The small molecule below binds the protein below.
Small molecule (SMILES): CC(=O)N[C@@H]1[C@@H](O)[C@H](O)[C@@H](CO)O[C@H]1O

Binding-site contacts:
Ligand atom O7 contacts residue GLU281 of chain 1.C at 2.9 Å (salt-bridge).
Ligand atom O7 contacts residue ASN282 of chain 1.C at 3.5 Å (h-bond).
Ligand atom C8 contacts residue LYS558 of chain 1.B at 3.4 Å.
Ligand atom C2 contacts residue GLU281 of chain 1.C at 3.6 Å.
Ligand atom O5 contacts residue ASN280 of chain 1.C at 4.2 Å.
Ligand atom C1 contacts residue ASN282 of chain 1.C at 1.4 Å.
Ligand atom N2 contacts residue ASN282 of chain 1.C at 3.0 Å (h-bond).
Ligand atom C2 contacts residue ASN282 of chain 1.C at 2.6 Å.
Ligand atom C4 contacts residue ASN282 of chain 1.C at 4.3 Å.
Ligand atom N2 contacts residue GLU281 of chain 1.C at 4.0 Å.
Ligand atom O3 contacts residue GLU281 of chain 1.C at 4.4 Å.
Ligand atom C1 contacts residue GLU281 of chain 1.C at 4.4 Å.
Ligand atom C7 contacts residue GLU281 of chain 1.C at 3.7 Å.
Ligand atom C3 contacts residue ASN282 of chain 1.C at 3.9 Å.
Ligand atom C8 contacts residue ASN282 of chain 1.C at 4.3 Å.
Ligand atom C7 contacts residue ASN282 of chain 1.C at 3.4 Å.
Ligand atom C5 contacts residue ASN282 of chain 1.C at 3.7 Å.
Ligand atom O5 contacts residue ASN282 of chain 1.C at 2.4 Å (h-bond).

Sequence of chain 1.B:
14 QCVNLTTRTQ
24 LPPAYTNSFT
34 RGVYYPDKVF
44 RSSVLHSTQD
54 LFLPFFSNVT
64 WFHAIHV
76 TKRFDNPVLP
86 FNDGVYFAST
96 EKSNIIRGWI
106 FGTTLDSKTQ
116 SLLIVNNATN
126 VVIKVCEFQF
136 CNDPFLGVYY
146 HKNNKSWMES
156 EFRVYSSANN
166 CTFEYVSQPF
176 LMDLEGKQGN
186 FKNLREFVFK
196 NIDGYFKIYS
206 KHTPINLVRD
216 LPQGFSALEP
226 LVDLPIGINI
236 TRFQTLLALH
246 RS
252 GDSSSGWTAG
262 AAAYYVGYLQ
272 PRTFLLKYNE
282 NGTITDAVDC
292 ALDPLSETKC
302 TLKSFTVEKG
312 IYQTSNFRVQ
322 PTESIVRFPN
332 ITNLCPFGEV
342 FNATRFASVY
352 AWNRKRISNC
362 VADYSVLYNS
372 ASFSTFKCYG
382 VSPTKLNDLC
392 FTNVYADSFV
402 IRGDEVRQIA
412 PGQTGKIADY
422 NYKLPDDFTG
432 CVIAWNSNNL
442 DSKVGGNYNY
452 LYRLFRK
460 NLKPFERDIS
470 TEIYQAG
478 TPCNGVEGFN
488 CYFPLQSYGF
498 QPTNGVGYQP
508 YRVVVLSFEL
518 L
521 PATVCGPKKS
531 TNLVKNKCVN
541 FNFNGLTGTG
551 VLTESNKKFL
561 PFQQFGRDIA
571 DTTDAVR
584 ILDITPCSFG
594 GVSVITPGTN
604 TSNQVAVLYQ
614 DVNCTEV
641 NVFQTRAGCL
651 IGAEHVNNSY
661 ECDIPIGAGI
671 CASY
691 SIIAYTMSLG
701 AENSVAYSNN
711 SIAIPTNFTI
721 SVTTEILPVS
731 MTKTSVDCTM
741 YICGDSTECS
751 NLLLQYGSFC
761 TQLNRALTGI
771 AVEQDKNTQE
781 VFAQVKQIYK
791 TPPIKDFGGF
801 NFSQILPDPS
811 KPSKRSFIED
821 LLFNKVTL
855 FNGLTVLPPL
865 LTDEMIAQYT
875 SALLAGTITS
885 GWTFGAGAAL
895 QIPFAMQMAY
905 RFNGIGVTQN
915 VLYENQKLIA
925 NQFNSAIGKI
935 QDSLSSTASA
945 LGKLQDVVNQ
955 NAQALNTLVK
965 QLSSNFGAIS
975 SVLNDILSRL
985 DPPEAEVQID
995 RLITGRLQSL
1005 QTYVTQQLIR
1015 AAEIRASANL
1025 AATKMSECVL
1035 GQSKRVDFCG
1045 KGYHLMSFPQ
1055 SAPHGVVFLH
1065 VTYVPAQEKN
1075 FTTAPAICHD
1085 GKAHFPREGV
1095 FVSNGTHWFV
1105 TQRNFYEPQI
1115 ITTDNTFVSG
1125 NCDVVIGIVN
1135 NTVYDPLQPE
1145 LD

Sequence of chain 1.C:
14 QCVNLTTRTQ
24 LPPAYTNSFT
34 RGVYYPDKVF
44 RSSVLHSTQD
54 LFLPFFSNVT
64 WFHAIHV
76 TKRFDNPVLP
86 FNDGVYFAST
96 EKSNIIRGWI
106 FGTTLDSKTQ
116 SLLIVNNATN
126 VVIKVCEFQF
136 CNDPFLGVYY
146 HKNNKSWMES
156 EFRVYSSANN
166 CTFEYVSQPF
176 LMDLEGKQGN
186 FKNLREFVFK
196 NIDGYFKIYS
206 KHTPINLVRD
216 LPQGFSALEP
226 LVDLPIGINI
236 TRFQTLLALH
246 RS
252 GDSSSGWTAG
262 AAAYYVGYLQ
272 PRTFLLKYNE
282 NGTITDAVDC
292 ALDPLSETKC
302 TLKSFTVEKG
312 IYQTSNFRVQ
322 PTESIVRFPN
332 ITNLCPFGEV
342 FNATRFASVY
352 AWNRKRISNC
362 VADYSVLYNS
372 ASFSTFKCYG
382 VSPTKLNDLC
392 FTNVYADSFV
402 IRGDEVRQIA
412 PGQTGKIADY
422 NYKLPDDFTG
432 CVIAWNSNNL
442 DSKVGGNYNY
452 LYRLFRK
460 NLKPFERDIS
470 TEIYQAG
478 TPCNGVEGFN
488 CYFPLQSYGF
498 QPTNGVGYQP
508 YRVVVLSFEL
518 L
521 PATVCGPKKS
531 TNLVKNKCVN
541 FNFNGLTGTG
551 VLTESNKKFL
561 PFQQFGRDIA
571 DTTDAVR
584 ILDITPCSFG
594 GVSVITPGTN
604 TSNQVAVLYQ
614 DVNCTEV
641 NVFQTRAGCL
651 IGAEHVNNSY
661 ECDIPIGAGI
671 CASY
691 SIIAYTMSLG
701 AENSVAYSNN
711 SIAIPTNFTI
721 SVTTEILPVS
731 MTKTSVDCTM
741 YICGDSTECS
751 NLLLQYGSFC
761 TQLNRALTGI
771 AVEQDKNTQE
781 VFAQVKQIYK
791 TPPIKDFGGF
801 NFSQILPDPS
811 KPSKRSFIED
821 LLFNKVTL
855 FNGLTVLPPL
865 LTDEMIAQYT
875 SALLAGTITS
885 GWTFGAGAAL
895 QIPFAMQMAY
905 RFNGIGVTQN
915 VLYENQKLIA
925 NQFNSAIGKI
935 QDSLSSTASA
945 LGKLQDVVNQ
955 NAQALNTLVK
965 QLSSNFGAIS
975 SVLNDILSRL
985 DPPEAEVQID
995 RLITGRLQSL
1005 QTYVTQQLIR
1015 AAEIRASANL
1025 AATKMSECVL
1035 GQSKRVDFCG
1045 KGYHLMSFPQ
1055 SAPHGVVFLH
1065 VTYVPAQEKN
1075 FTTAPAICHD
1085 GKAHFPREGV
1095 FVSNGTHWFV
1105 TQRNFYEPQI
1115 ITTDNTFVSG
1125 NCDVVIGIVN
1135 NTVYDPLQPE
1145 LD